Sequence of chain 56.A:
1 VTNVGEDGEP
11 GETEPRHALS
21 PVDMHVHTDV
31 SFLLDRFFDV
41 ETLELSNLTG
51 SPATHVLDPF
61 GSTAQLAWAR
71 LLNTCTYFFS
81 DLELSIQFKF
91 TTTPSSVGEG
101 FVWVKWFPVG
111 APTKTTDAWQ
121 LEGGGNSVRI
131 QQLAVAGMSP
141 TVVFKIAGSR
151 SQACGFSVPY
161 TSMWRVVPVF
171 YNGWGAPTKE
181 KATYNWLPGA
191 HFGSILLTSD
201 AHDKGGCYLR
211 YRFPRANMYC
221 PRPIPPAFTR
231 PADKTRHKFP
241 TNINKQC

Binding-site contacts:
Ligand atom O8 contacts residue ALA118 of chain 60.A at 3.8 Å.
Ligand atom C11 contacts residue GLN65 of chain 56.A at 3.7 Å.
Ligand atom C10 contacts residue ALA64 of chain 56.A at 4.5 Å (hydrophobic).
Ligand atom O1A contacts residue ARG129 of chain 60.A at 3.3 Å (salt-bridge).
Ligand atom C8 contacts residue GLN120 of chain 60.A at 4.1 Å.
Ligand atom C4 contacts residue ALA118 of chain 60.A at 4.0 Å (hydrophobic).
Ligand atom O8 contacts residue TRP119 of chain 60.A at 3.8 Å.
Ligand atom O10 contacts residue ALA64 of chain 56.A at 3.8 Å.
Ligand atom C10 contacts residue GLN65 of chain 56.A at 4.5 Å.
Ligand atom C6 contacts residue ALA118 of chain 60.A at 3.4 Å (hydrophobic).
Ligand atom C11 contacts residue GLN132 of chain 60.A at 4.3 Å.
Ligand atom C10 contacts residue ALA118 of chain 60.A at 3.8 Å (hydrophobic).
Ligand atom C11 contacts residue ALA118 of chain 60.A at 3.9 Å (hydrophobic).
Ligand atom C11 contacts residue TRP119 of chain 60.A at 4.4 Å (hydrophobic).
Ligand atom C9 contacts residue TRP119 of chain 60.A at 4.3 Å (hydrophobic).
Ligand atom C8 contacts residue ALA118 of chain 60.A at 4.3 Å (hydrophobic).
Ligand atom O1A contacts residue ALA118 of chain 60.A at 4.5 Å.
Ligand atom C5 contacts residue ALA118 of chain 60.A at 3.6 Å (hydrophobic).
Ligand atom O10 contacts residue GLN65 of chain 56.A at 4.0 Å.
Ligand atom O1B contacts residue ARG129 of chain 60.A at 3.9 Å.
Ligand atom O9 contacts residue THR42 of chain 56.A at 4.0 Å.
Ligand atom O9 contacts residue GLN120 of chain 60.A at 3.5 Å (h-bond).
Ligand atom O8 contacts residue GLN120 of chain 60.A at 2.8 Å (h-bond).
Ligand atom C1 contacts residue ARG129 of chain 60.A at 4.0 Å.
Ligand atom N5 contacts residue ALA118 of chain 60.A at 2.8 Å (h-bond).
Ligand atom C7 contacts residue ALA118 of chain 60.A at 3.6 Å (hydrophobic).

Sequence of chain 60.A:
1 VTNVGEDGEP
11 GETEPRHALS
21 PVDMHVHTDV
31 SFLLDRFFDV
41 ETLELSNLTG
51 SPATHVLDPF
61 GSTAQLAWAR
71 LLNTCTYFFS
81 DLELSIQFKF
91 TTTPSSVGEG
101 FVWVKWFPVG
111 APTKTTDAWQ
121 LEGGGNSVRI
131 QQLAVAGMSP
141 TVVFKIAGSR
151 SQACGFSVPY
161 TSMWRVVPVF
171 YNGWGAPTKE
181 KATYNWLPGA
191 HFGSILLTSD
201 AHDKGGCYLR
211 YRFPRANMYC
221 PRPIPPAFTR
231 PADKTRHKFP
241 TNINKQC

This small molecule binds to this protein.
Small molecule (SMILES): CC(=O)N[C@H]1[C@H]([C@H](O)[C@H](O)CO)O[C@@](O[C@H]2[C@@H](O)[C@@H](CO)O[C@@H](O[C@H]3[C@H](O)[C@@H](O)[C@@H](O)O[C@@H]3CO)[C@@H]2O)(C(=O)O)C[C@@H]1O